This protein binds this small molecule.
Small molecule (SMILES): COc1ccc2c(-c3ccc(C(=O)O)c(C4CCCC4)c3)ccnc2c1

Binding-site contacts:
Ligand atom C3 contacts residue VAL21 of chain 1.A at 3.8 Å (hydrophobic).
Ligand atom O1 contacts residue GLY16 of chain 1.A at 3.7 Å.
Ligand atom C19 contacts residue ASN113 of chain 1.A at 3.5 Å.
Ligand atom C2 contacts residue VAL21 of chain 1.A at 3.7 Å (hydrophobic).
Ligand atom C16 contacts residue ALA34 of chain 1.A at 3.8 Å (hydrophobic).
Ligand atom O2 contacts residue GLY115 of chain 1.A at 3.7 Å.
Ligand atom C18 contacts residue ILE13 of chain 1.A at 3.7 Å (hydrophobic).
Ligand atom N1 contacts residue LEU161 of chain 1.A at 3.8 Å.
Ligand atom O1 contacts residue LYS36 of chain 1.A at 3.7 Å.
Ligand atom C22 contacts residue LEU161 of chain 1.A at 3.6 Å (hydrophobic).
Ligand atom O3 contacts residue ASP172 of chain 1.A at 3.5 Å.
Ligand atom C16 contacts residue LEU161 of chain 1.A at 3.7 Å (hydrophobic).
Ligand atom C13 contacts residue ALA34 of chain 1.A at 3.9 Å (hydrophobic).
Ligand atom C19 contacts residue VAL112 of chain 1.A at 3.6 Å (hydrophobic).
Ligand atom C15 contacts residue GLU110 of chain 1.A at 3.2 Å.
Ligand atom O3 contacts residue LYS36 of chain 1.A at 2.8 Å (salt-bridge).
Ligand atom C17 contacts residue LEU111 of chain 1.A at 3.8 Å (hydrophobic).
Ligand atom C13 contacts residue LEU161 of chain 1.A at 3.6 Å (hydrophobic).
Ligand atom C14 contacts residue ALA34 of chain 1.A at 3.6 Å (hydrophobic).
Ligand atom N1 contacts residue ALA34 of chain 1.A at 3.6 Å.
Ligand atom C5 contacts residue VAL21 of chain 1.A at 3.8 Å (hydrophobic).
Ligand atom C8 contacts residue LYS15 of chain 1.A at 3.8 Å.
Ligand atom C14 contacts residue LEU161 of chain 1.A at 3.7 Å (hydrophobic).
Ligand atom C7 contacts residue GLY16 of chain 1.A at 3.5 Å.
Ligand atom N1 contacts residue LEU111 of chain 1.A at 3.8 Å.
Ligand atom C17 contacts residue VAL112 of chain 1.A at 3.3 Å (hydrophobic).
Ligand atom N1 contacts residue GLU110 of chain 1.A at 3.9 Å.
Ligand atom C20 contacts residue ILE13 of chain 1.A at 3.4 Å (hydrophobic).
Ligand atom O2 contacts residue ILE13 of chain 1.A at 3.6 Å (h-bond).
Ligand atom C15 contacts residue ALA34 of chain 1.A at 3.5 Å (hydrophobic).
Ligand atom C7 contacts residue LYS15 of chain 1.A at 3.7 Å.
Ligand atom C10 contacts residue ASN159 of chain 1.A at 3.8 Å.
Ligand atom C3 contacts residue PHE109 of chain 1.A at 3.7 Å (hydrophobic).
Ligand atom C15 contacts residue LEU161 of chain 1.A at 3.9 Å (hydrophobic).
Ligand atom C9 contacts residue SER158 of chain 1.A at 3.5 Å.
Ligand atom C1 contacts residue LYS36 of chain 1.A at 3.6 Å.
Ligand atom C4 contacts residue PHE109 of chain 1.A at 3.7 Å (hydrophobic).
Ligand atom C15 contacts residue VAL112 of chain 1.A at 3.7 Å (hydrophobic).
Ligand atom N1 contacts residue VAL112 of chain 1.A at 3.0 Å (h-bond).
Ligand atom C19 contacts residue GLY115 of chain 1.A at 3.7 Å.

Sequence of chain 1.A:
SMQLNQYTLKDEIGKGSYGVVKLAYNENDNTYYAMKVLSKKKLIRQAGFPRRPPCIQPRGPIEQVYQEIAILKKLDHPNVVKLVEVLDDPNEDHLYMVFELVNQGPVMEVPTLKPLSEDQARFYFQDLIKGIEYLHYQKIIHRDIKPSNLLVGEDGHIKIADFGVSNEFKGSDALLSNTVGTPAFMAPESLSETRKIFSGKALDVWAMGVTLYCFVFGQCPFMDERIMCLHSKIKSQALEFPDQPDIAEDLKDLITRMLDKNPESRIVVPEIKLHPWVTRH